Sequence of chain 2.A:
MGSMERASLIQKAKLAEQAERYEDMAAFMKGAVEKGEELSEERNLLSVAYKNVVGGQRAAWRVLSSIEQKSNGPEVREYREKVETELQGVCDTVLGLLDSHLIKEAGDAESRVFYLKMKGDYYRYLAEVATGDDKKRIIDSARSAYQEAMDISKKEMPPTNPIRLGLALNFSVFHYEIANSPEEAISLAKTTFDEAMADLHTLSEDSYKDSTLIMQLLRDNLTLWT

Sequence of chain 2.B:
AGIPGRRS

Binding-site contacts:
Ligand atom C04 contacts residue ILE8 of chain 2.B at 3.8 Å (hydrophobic).
Ligand atom C13 contacts residue PRO172 of chain 2.A at 3.8 Å (hydrophobic).
Ligand atom C03 contacts residue LYS127 of chain 2.A at 2.4 Å.
Ligand atom C14 contacts residue ILE173 of chain 2.A at 4.4 Å (hydrophobic).
Ligand atom C11 contacts residue PRO172 of chain 2.A at 3.7 Å (hydrophobic).
Ligand atom C06 contacts residue ILE8 of chain 2.B at 3.7 Å (hydrophobic).
Ligand atom C23 contacts residue PRO172 of chain 2.A at 3.5 Å (hydrophobic).
Ligand atom CL1 contacts residue SER13 of chain 2.B at 3.9 Å.
Ligand atom C05 contacts residue ILE8 of chain 2.B at 3.9 Å (hydrophobic).
Ligand atom C14 contacts residue CSO43 of chain 2.A at 4.3 Å.
Ligand atom C02 contacts residue ILE8 of chain 2.B at 3.3 Å (hydrophobic).
Ligand atom C13 contacts residue ASN171 of chain 2.A at 4.3 Å.
Ligand atom O12 contacts residue ILE173 of chain 2.A at 4.0 Å.
Ligand atom C03 contacts residue ILE8 of chain 2.B at 3.7 Å (hydrophobic).
Ligand atom C18 contacts residue ASN47 of chain 2.A at 3.7 Å.
Ligand atom C16 contacts residue ASN47 of chain 2.A at 3.3 Å.
Ligand atom C23 contacts residue ILE173 of chain 2.A at 4.3 Å (hydrophobic).
Ligand atom C22 contacts residue PRO172 of chain 2.A at 3.4 Å (hydrophobic).
Ligand atom C15 contacts residue CSO43 of chain 2.A at 3.9 Å.
Ligand atom C22 contacts residue LYS127 of chain 2.A at 4.2 Å.
Ligand atom C04 contacts residue LYS127 of chain 2.A at 3.7 Å.
Ligand atom C10 contacts residue PRO172 of chain 2.A at 3.3 Å (hydrophobic).
Ligand atom C14 contacts residue ASN47 of chain 2.A at 4.5 Å.
Ligand atom C23 contacts residue ILE8 of chain 2.B at 3.6 Å (hydrophobic).
Ligand atom C15 contacts residue ASN47 of chain 2.A at 3.2 Å.
Ligand atom C23 contacts residue LYS127 of chain 2.A at 2.8 Å.
Ligand atom O12 contacts residue PRO172 of chain 2.A at 3.2 Å.
Ligand atom C22 contacts residue ILE173 of chain 2.A at 4.5 Å (hydrophobic).
Ligand atom CL1 contacts residue ASN47 of chain 2.A at 4.3 Å.
Ligand atom C06 contacts residue ILE224 of chain 2.A at 4.5 Å (hydrophobic).
Ligand atom C22 contacts residue ILE8 of chain 2.B at 3.6 Å (hydrophobic).
Ligand atom C22 contacts residue ILE224 of chain 2.A at 3.9 Å (hydrophobic).
Ligand atom C23 contacts residue GLY176 of chain 2.A at 3.9 Å.
Ligand atom C02 contacts residue LYS127 of chain 2.A at 1.4 Å.
Ligand atom O21 contacts residue ILE224 of chain 2.A at 3.6 Å.
Ligand atom O21 contacts residue PRO172 of chain 2.A at 3.7 Å.
Ligand atom C13 contacts residue ILE173 of chain 2.A at 4.0 Å (hydrophobic).
Ligand atom C11 contacts residue ILE173 of chain 2.A at 4.1 Å (hydrophobic).
Ligand atom CL1 contacts residue ARG12 of chain 2.B at 3.9 Å.
Ligand atom N17 contacts residue ASN47 of chain 2.A at 2.9 Å (h-bond).

This protein binds this small molecule.
Small molecule (SMILES): COc1ccc2nc(Cl)n(S(=O)(=O)c3ccc(C)cc3)c2c1